A protein and the small-molecule ligand that binds it are described below.
Small molecule (SMILES): CC(C)CCC[C@@H](C)[C@H]1CC[C@H]2[C@@H]3CC=C4C[C@@H](OC(=O)CCC(=O)O)CC[C@]4(C)[C@H]3CC[C@]12C

Sequence of chain 1.A:
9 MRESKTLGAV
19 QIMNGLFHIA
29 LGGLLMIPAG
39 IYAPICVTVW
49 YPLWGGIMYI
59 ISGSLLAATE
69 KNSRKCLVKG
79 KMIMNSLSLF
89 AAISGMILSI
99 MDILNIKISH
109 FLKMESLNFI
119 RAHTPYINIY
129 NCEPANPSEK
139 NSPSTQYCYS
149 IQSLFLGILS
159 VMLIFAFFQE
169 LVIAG

Binding-site contacts:
Ligand atom OAG contacts residue Y011 of chain 1.J at 2.6 Å (h-bond).
Ligand atom CBA contacts residue MET34 of chain 1.A at 4.1 Å (hydrophobic).
Ligand atom CAA contacts residue TRP48 of chain 1.A at 4.3 Å (hydrophobic).
Ligand atom CAB contacts residue GLY31 of chain 1.A at 4.5 Å.
Ligand atom CAE contacts residue MET34 of chain 1.A at 3.5 Å (hydrophobic).
Ligand atom OAH contacts residue Y011 of chain 1.J at 2.8 Å (h-bond).
Ligand atom CAZ contacts residue PRO36 of chain 1.A at 4.2 Å (hydrophobic).
Ligand atom CAA contacts residue LEU51 of chain 1.A at 4.3 Å (hydrophobic).
Ligand atom CAI contacts residue PRO36 of chain 1.A at 3.8 Å (hydrophobic).
Ligand atom CAN contacts residue MET34 of chain 1.A at 4.1 Å (hydrophobic).
Ligand atom CAM contacts residue HIS121 of chain 1.A at 4.3 Å.
Ligand atom CBA contacts residue GLY30 of chain 1.A at 4.5 Å.
Ligand atom CAR contacts residue PHE117 of chain 1.A at 3.6 Å (hydrophobic).
Ligand atom CAY contacts residue HIS121 of chain 1.A at 4.3 Å.
Ligand atom CAB contacts residue ILE27 of chain 1.A at 4.3 Å (hydrophobic).
Ligand atom CBC contacts residue HIS121 of chain 1.A at 3.8 Å.
Ligand atom CBA contacts residue GLY31 of chain 1.A at 4.2 Å.
Ligand atom CAV contacts residue PRO36 of chain 1.A at 4.0 Å (hydrophobic).
Ligand atom CAI contacts residue Y011 of chain 1.J at 3.7 Å.
Ligand atom CBH contacts residue PHE117 of chain 1.A at 4.4 Å (hydrophobic).
Ligand atom CAX contacts residue Y011 of chain 1.J at 3.6 Å.
Ligand atom CAA contacts residue MET34 of chain 1.A at 3.6 Å (hydrophobic).
Ligand atom CAP contacts residue GLY31 of chain 1.A at 4.0 Å.
Ligand atom CAK contacts residue ILE35 of chain 1.A at 4.3 Å (hydrophobic).
Ligand atom CAQ contacts residue Y011 of chain 1.J at 4.0 Å.
Ligand atom CAY contacts residue Y011 of chain 1.J at 3.4 Å.
Ligand atom CAJ contacts residue GLY31 of chain 1.A at 4.0 Å.
Ligand atom OAW contacts residue HIS121 of chain 1.A at 3.3 Å (h-bond).
Ligand atom CAD contacts residue PHE117 of chain 1.A at 3.8 Å (hydrophobic).
Ligand atom CAK contacts residue Y011 of chain 1.J at 4.0 Å.
Ligand atom CAL contacts residue Y011 of chain 1.J at 3.9 Å.
Ligand atom CAM contacts residue Y011 of chain 1.J at 3.3 Å.
Ligand atom CAQ contacts residue GLY31 of chain 1.A at 3.8 Å.
Ligand atom CAT contacts residue PHE117 of chain 1.A at 3.7 Å (hydrophobic).
Ligand atom OAF contacts residue Y011 of chain 1.J at 4.3 Å.
Ligand atom CAB contacts residue LEU51 of chain 1.A at 4.0 Å (hydrophobic).
Ligand atom CAL contacts residue HIS121 of chain 1.A at 4.2 Å.
Ligand atom CAR contacts residue HIS121 of chain 1.A at 3.5 Å.
Ligand atom CAV contacts residue HIS121 of chain 1.A at 3.8 Å.